Binding-site contacts:
Ligand atom F2 contacts residue PHE87 of chain 1.A at 3.8 Å.
Ligand atom C8 contacts residue LEU184 of chain 1.A at 3.8 Å (hydrophobic).
Ligand atom C3 contacts residue TYR67 of chain 1.A at 4.2 Å (hydrophobic).
Ligand atom C4 contacts residue ASN305 of chain 1.A at 3.6 Å.
Ligand atom C14 contacts residue LEU86 of chain 1.A at 4.2 Å (hydrophobic).
Ligand atom C1 contacts residue TYR315 of chain 1.A at 3.8 Å (hydrophobic).
Ligand atom PA contacts residue ARG314 of chain 1.A at 4.0 Å.
Ligand atom C14 contacts residue PHE87 of chain 1.A at 3.3 Å (hydrophobic).
Ligand atom F2 contacts residue ASP90 of chain 1.A at 3.0 Å.
Ligand atom C7 contacts residue LEU184 of chain 1.A at 4.0 Å (hydrophobic).
Ligand atom C10 contacts residue LEU184 of chain 1.A at 3.5 Å (hydrophobic).
Ligand atom C9 contacts residue LEU83 of chain 1.A at 3.7 Å (hydrophobic).
Ligand atom C15 contacts residue PHE153 of chain 1.A at 3.7 Å (hydrophobic).
Ligand atom O3B contacts residue ARG314 of chain 1.A at 3.0 Å (salt-bridge).
Ligand atom O3B contacts residue ASP90 of chain 1.A at 4.0 Å.
Ligand atom C5 contacts residue TYR67 of chain 1.A at 3.6 Å (hydrophobic).
Ligand atom O1 contacts residue ARG314 of chain 1.A at 3.3 Å (salt-bridge).
Ligand atom C11 contacts residue PHE153 of chain 1.A at 3.4 Å (hydrophobic).
Ligand atom C1 contacts residue TRP308 of chain 1.A at 4.1 Å (hydrophobic).
Ligand atom C4 contacts residue ASN219 of chain 1.A at 3.0 Å.
Ligand atom O2A contacts residue ARG314 of chain 1.A at 4.1 Å.
Ligand atom PA contacts residue TYR315 of chain 1.A at 4.0 Å.
Ligand atom C6 contacts residue LEU184 of chain 1.A at 3.8 Å (hydrophobic).
Ligand atom C4 contacts residue TRP308 of chain 1.A at 3.7 Å (hydrophobic).
Ligand atom PB contacts residue ARG314 of chain 1.A at 4.1 Å.
Ligand atom C2 contacts residue TRP308 of chain 1.A at 3.5 Å (hydrophobic).
Ligand atom O3A contacts residue ARG314 of chain 1.A at 3.9 Å.
Ligand atom O2A contacts residue TYR315 of chain 1.A at 3.0 Å (h-bond).
Ligand atom C3 contacts residue TRP308 of chain 1.A at 3.5 Å (hydrophobic).
Ligand atom O1 contacts residue TYR315 of chain 1.A at 3.9 Å.
Ligand atom C14 contacts residue ASP90 of chain 1.A at 4.1 Å.
Ligand atom F1 contacts residue ARG314 of chain 1.A at 4.0 Å.
Ligand atom C13 contacts residue PHE153 of chain 1.A at 3.9 Å (hydrophobic).
Ligand atom C12 contacts residue PHE153 of chain 1.A at 3.8 Å (hydrophobic).
Ligand atom C5 contacts residue TRP308 of chain 1.A at 3.8 Å (hydrophobic).
Ligand atom F2 contacts residue ARG314 of chain 1.A at 4.0 Å.
Ligand atom F2 contacts residue LEU86 of chain 1.A at 3.9 Å.
Ligand atom C4 contacts residue TYR67 of chain 1.A at 3.8 Å (hydrophobic).
Ligand atom C10 contacts residue GLY180 of chain 1.A at 3.8 Å.
Ligand atom C6 contacts residue TYR67 of chain 1.A at 3.8 Å (hydrophobic).

This small molecule binds to this protein.
Small molecule (SMILES): C/C(=C\CC/C(C)=C/CO[P](=O)(O)OP(=O)(O)O)CCC=C(CF)CF

Sequence of chain 1.A:
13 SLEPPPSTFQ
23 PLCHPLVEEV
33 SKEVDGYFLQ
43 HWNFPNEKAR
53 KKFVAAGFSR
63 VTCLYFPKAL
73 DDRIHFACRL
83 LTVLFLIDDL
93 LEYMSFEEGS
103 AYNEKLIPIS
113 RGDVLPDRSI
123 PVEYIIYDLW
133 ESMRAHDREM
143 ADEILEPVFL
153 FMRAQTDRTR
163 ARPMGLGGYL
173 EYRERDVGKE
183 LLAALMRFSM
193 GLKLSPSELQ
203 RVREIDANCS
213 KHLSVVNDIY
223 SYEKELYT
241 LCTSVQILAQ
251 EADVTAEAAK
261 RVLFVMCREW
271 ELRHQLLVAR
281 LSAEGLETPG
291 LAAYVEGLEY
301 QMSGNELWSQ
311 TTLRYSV